Sequence of chain 1.C:
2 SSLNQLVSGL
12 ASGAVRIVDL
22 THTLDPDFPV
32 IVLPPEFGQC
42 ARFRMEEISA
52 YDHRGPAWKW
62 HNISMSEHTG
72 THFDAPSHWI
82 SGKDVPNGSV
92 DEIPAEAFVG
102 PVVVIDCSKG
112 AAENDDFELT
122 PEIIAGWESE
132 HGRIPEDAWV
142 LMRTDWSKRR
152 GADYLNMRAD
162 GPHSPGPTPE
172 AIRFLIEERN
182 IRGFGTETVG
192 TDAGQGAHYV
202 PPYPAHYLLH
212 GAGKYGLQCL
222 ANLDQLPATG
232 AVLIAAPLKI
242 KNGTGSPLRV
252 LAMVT

Binding-site contacts:
Ligand atom C03 contacts residue TRP80 of chain 1.D at 3.9 Å (hydrophobic).
Ligand atom C09 contacts residue GLN219 of chain 1.D at 3.9 Å.
Ligand atom C06 contacts residue TYR204 of chain 1.D at 4.0 Å (hydrophobic).
Ligand atom O11 contacts residue MN1 of chain 1.J at 2.7 Å.
Ligand atom O11 contacts residue GLN219 of chain 1.D at 3.5 Å (h-bond).
Ligand atom C03 contacts residue TRP59 of chain 1.C at 3.5 Å (hydrophobic).
Ligand atom C09 contacts residue MN1 of chain 1.J at 3.4 Å.
Ligand atom C09 contacts residue HIS207 of chain 1.D at 3.6 Å.
Ligand atom O10 contacts residue GLN219 of chain 1.D at 4.0 Å.
Ligand atom C02 contacts residue TRP59 of chain 1.C at 3.6 Å (hydrophobic).
Ligand atom C07 contacts residue HIS79 of chain 1.D at 3.9 Å.
Ligand atom O08 contacts residue HIS207 of chain 1.D at 3.3 Å (h-bond).
Ligand atom O11 contacts residue HIS73 of chain 1.D at 3.9 Å.
Ligand atom O11 contacts residue HIS69 of chain 1.D at 3.6 Å (h-bond).
Ligand atom C06 contacts residue TRP80 of chain 1.D at 4.0 Å (hydrophobic).
Ligand atom C02 contacts residue TRP80 of chain 1.D at 3.6 Å (hydrophobic).
Ligand atom O10 contacts residue ASP75 of chain 1.D at 2.9 Å (salt-bridge).
Ligand atom C09 contacts residue HIS79 of chain 1.D at 3.1 Å.
Ligand atom C07 contacts residue HIS207 of chain 1.D at 3.4 Å.
Ligand atom C02 contacts residue LEU34 of chain 1.D at 3.7 Å (hydrophobic).
Ligand atom C05 contacts residue ILE32 of chain 1.D at 3.6 Å (hydrophobic).
Ligand atom C01 contacts residue TYR204 of chain 1.D at 3.4 Å (hydrophobic).
Ligand atom C01 contacts residue LEU34 of chain 1.D at 3.9 Å (hydrophobic).
Ligand atom C04 contacts residue TRP80 of chain 1.D at 4.0 Å (hydrophobic).
Ligand atom O08 contacts residue ILE32 of chain 1.D at 3.0 Å.
Ligand atom C07 contacts residue ILE32 of chain 1.D at 3.5 Å (hydrophobic).
Ligand atom O11 contacts residue HIS79 of chain 1.D at 3.8 Å.
Ligand atom C09 contacts residue ASP75 of chain 1.D at 3.7 Å.
Ligand atom O11 contacts residue ASP75 of chain 1.D at 3.8 Å.
Ligand atom O10 contacts residue HIS79 of chain 1.D at 2.0 Å (h-bond).
Ligand atom O10 contacts residue MN1 of chain 1.J at 3.2 Å.
Ligand atom C03 contacts residue LEU34 of chain 1.D at 3.6 Å (hydrophobic).
Ligand atom C06 contacts residue HIS207 of chain 1.D at 4.0 Å.
Ligand atom C01 contacts residue TRP80 of chain 1.D at 3.5 Å (hydrophobic).
Ligand atom N12 contacts residue TRP61 of chain 1.C at 3.0 Å.
Ligand atom C06 contacts residue ILE32 of chain 1.D at 3.7 Å (hydrophobic).
Ligand atom N12 contacts residue HIS79 of chain 1.D at 3.0 Å (h-bond).
Ligand atom O10 contacts residue HIS69 of chain 1.D at 3.7 Å.
Ligand atom O10 contacts residue HIS207 of chain 1.D at 3.3 Å (h-bond).
Ligand atom C04 contacts residue HIS79 of chain 1.D at 3.7 Å.

A protein and the small-molecule ligand that binds it are described below.
Small molecule (SMILES): Nc1ccccc1C(=O)C(=O)O

Sequence of chain 1.D:
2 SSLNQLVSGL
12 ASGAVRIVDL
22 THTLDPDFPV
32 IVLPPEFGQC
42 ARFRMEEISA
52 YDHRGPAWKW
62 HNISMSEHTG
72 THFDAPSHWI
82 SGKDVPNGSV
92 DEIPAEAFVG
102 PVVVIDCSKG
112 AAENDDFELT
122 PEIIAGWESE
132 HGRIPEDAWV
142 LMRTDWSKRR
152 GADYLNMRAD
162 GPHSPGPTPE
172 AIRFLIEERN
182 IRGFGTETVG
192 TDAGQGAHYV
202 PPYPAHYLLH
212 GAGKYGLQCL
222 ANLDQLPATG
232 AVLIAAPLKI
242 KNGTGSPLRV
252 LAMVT